Binding-site contacts:
Ligand atom N2 contacts residue ASN12 of chain 51.I at 3.8 Å.
Ligand atom C1 contacts residue ASN12 of chain 51.I at 2.1 Å.
Ligand atom C2 contacts residue ASN12 of chain 51.I at 3.2 Å.
Ligand atom C5 contacts residue ASN12 of chain 51.I at 4.0 Å.
Ligand atom C7 contacts residue ASN12 of chain 51.I at 3.9 Å.
Ligand atom O7 contacts residue ASN12 of chain 51.I at 3.7 Å.
Ligand atom O5 contacts residue ASN12 of chain 51.I at 2.6 Å (h-bond).

The small molecule below binds the protein below.
Small molecule (SMILES): CC(=O)N[C@H]1[C@H](O[C@H]2[C@H](O)[C@@H](NC(C)=O)CO[C@@H]2CO)O[C@H](CO)[C@@H](O)[C@@H]1O

Sequence of chain 51.I:
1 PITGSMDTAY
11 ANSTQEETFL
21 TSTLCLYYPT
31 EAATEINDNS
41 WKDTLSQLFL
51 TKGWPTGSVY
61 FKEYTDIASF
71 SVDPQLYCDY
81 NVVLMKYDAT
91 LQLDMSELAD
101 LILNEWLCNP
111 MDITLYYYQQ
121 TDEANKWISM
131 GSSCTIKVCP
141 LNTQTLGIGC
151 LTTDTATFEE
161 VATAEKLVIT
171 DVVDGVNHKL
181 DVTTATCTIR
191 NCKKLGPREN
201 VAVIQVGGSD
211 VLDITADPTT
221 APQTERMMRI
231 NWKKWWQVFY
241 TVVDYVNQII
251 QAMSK